This small molecule binds to this protein.
Small molecule (SMILES): CC(=O)N[C@@H]1[C@@H](O)[C@H](O)[C@@H](CO)O[C@H]1O

Binding-site contacts:
Ligand atom C4 contacts residue ASN25 of chain 1.A at 4.3 Å.
Ligand atom O5 contacts residue THR35 of chain 1.A at 3.6 Å.
Ligand atom C5 contacts residue ASN25 of chain 1.A at 3.8 Å.
Ligand atom O7 contacts residue ASN25 of chain 1.A at 3.6 Å (h-bond).
Ligand atom C2 contacts residue ASN25 of chain 1.A at 2.5 Å.
Ligand atom C3 contacts residue ASN25 of chain 1.A at 3.9 Å.
Ligand atom C7 contacts residue ASN25 of chain 1.A at 3.0 Å.
Ligand atom C1 contacts residue THR35 of chain 1.A at 4.3 Å.
Ligand atom C8 contacts residue ASN25 of chain 1.A at 3.6 Å.
Ligand atom C1 contacts residue ASN25 of chain 1.A at 1.5 Å.
Ligand atom O5 contacts residue ASN25 of chain 1.A at 2.4 Å (h-bond).
Ligand atom N2 contacts residue ASN25 of chain 1.A at 2.7 Å (h-bond).

Sequence of chain 1.A:
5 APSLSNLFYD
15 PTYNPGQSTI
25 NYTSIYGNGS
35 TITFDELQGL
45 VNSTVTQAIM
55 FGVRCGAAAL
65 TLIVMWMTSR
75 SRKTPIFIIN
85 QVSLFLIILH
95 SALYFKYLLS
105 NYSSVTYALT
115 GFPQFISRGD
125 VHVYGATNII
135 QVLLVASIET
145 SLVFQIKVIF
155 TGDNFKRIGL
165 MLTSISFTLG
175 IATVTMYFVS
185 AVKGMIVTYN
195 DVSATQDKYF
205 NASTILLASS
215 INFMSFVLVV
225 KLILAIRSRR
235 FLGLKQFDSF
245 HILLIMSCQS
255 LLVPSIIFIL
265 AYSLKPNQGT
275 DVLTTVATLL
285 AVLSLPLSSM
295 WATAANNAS